This protein binds this small molecule.
Small molecule (SMILES): CCOC(=O)c1ccc(OCCCC2CCN(c3ccc(C)nn3)CC2)cc1

Sequence of chain 1.B:
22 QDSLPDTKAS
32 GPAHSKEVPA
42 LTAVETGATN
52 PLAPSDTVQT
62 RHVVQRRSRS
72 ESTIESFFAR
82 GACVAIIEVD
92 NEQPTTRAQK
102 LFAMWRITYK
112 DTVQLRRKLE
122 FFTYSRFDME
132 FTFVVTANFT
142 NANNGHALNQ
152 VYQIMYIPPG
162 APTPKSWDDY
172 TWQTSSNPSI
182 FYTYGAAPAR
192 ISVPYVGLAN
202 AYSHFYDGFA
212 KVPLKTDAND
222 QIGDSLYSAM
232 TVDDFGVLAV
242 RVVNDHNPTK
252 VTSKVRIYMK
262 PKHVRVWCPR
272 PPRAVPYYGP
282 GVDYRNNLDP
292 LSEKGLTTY

Binding-site contacts:
Ligand atom C16 contacts residue MET130 of chain 1.B at 3.8 Å (hydrophobic).
Ligand atom N3 contacts residue ILE192 of chain 1.B at 3.7 Å.
Ligand atom C7 contacts residue ILE25 of chain 1.D at 3.8 Å (hydrophobic).
Ligand atom C22 contacts residue PHE236 of chain 1.B at 3.3 Å (hydrophobic).
Ligand atom C22 contacts residue TYR110 of chain 1.B at 3.3 Å (hydrophobic).
Ligand atom C20 contacts residue PHE236 of chain 1.B at 3.4 Å (hydrophobic).
Ligand atom C19 contacts residue PHE236 of chain 1.B at 3.6 Å (hydrophobic).
Ligand atom C12 contacts residue PHE236 of chain 1.B at 3.7 Å (hydrophobic).
Ligand atom C7 contacts residue VAL194 of chain 1.B at 3.6 Å (hydrophobic).
Ligand atom C13 contacts residue ILE108 of chain 1.B at 3.6 Å (hydrophobic).
Ligand atom O24 contacts residue THR109 of chain 1.B at 3.6 Å.
Ligand atom N6 contacts residue VAL194 of chain 1.B at 3.6 Å.
Ligand atom C9 contacts residue VAL194 of chain 1.B at 3.8 Å (hydrophobic).
Ligand atom N4 contacts residue LEU239 of chain 1.B at 3.6 Å.
Ligand atom C1 contacts residue ILE155 of chain 1.B at 3.8 Å (hydrophobic).
Ligand atom C19 contacts residue TYR110 of chain 1.B at 3.8 Å (hydrophobic).
Ligand atom C4 contacts residue TYR157 of chain 1.B at 3.5 Å (hydrophobic).
Ligand atom O23 contacts residue TYR110 of chain 1.B at 3.5 Å.
Ligand atom C25 contacts residue THR109 of chain 1.B at 3.2 Å.
Ligand atom C10 contacts residue ILE108 of chain 1.B at 3.5 Å (hydrophobic).
Ligand atom C21 contacts residue TYR203 of chain 1.B at 3.7 Å (hydrophobic).
Ligand atom C13 contacts residue PHE236 of chain 1.B at 3.8 Å (hydrophobic).
Ligand atom C11 contacts residue PHE132 of chain 1.B at 3.5 Å (hydrophobic).
Ligand atom C17 contacts residue MET130 of chain 1.B at 3.7 Å (hydrophobic).
Ligand atom O15 contacts residue MET130 of chain 1.B at 3.8 Å.
Ligand atom C3 contacts residue PRO179 of chain 1.B at 3.6 Å (hydrophobic).
Ligand atom C7 contacts residue TYR157 of chain 1.B at 3.5 Å (hydrophobic).
Ligand atom C3 contacts residue ALA24 of chain 1.D at 3.6 Å (hydrophobic).
Ligand atom C8 contacts residue TYR157 of chain 1.B at 3.4 Å (hydrophobic).
Ligand atom C1 contacts residue ILE181 of chain 1.B at 3.5 Å (hydrophobic).
Ligand atom C3 contacts residue TYR157 of chain 1.B at 3.4 Å (hydrophobic).
Ligand atom N4 contacts residue ILE192 of chain 1.B at 3.6 Å.
Ligand atom O24 contacts residue TYR110 of chain 1.B at 3.3 Å.
Ligand atom N3 contacts residue LEU239 of chain 1.B at 3.8 Å.
Ligand atom C18 contacts residue TYR110 of chain 1.B at 3.8 Å (hydrophobic).
Ligand atom C4 contacts residue ALA24 of chain 1.D at 3.9 Å (hydrophobic).
Ligand atom O23 contacts residue PHE236 of chain 1.B at 3.3 Å.
Ligand atom C8 contacts residue VAL194 of chain 1.B at 3.8 Å (hydrophobic).
Ligand atom C10 contacts residue PHE132 of chain 1.B at 3.7 Å (hydrophobic).
Ligand atom O24 contacts residue PHE236 of chain 1.B at 3.9 Å.

Sequence of chain 1.D:
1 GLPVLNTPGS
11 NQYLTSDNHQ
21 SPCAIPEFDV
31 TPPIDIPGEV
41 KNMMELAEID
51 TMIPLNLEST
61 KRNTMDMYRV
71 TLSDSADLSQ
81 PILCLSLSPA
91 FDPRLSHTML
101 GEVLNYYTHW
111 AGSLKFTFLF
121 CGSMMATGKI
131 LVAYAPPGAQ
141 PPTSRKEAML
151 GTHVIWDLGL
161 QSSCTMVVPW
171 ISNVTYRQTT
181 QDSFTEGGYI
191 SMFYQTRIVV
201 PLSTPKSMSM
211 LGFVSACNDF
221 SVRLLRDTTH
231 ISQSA